Binding-site contacts:
Ligand atom O1B contacts residue LYS119 of chain 1.A at 3.5 Å.
Ligand atom O2 contacts residue GLY113 of chain 1.A at 3.6 Å (h-bond).
Ligand atom O2' contacts residue SER227 of chain 1.A at 3.7 Å.
Ligand atom O2 contacts residue ILE231 of chain 1.A at 3.7 Å.
Ligand atom O2 contacts residue VAL115 of chain 1.A at 2.9 Å (h-bond).
Ligand atom O20 contacts residue LEU100 of chain 1.A at 3.2 Å.
Ligand atom O1B contacts residue PRO120 of chain 1.A at 3.7 Å.
Ligand atom O3B contacts residue LYS119 of chain 1.A at 3.8 Å.
Ligand atom C22 contacts residue ARG104 of chain 1.A at 3.4 Å.
Ligand atom O2A contacts residue ALA230 of chain 1.A at 3.7 Å.
Ligand atom O4 contacts residue VAL112 of chain 1.A at 3.6 Å.
Ligand atom O3B contacts residue PRO120 of chain 1.A at 3.4 Å.
Ligand atom O2' contacts residue ALA117 of chain 1.A at 3.2 Å.
Ligand atom C4 contacts residue GLY113 of chain 1.A at 3.7 Å.
Ligand atom O5B contacts residue ALA230 of chain 1.A at 3.5 Å.
Ligand atom C22 contacts residue LEU100 of chain 1.A at 3.7 Å (hydrophobic).
Ligand atom O2A contacts residue ARG233 of chain 1.A at 3.3 Å (salt-bridge).
Ligand atom N3 contacts residue GLY113 of chain 1.A at 2.9 Å (h-bond).
Ligand atom C5B contacts residue ALA230 of chain 1.A at 3.5 Å (hydrophobic).
Ligand atom O19 contacts residue ARG104 of chain 1.A at 2.6 Å (salt-bridge).
Ligand atom C20 contacts residue ARG234 of chain 1.A at 3.4 Å.
Ligand atom C6 contacts residue ALA230 of chain 1.A at 3.7 Å (hydrophobic).
Ligand atom O4' contacts residue VAL115 of chain 1.A at 3.4 Å.
Ligand atom O4B contacts residue SER227 of chain 1.A at 3.8 Å.
Ligand atom O20 contacts residue ARG104 of chain 1.A at 3.0 Å (salt-bridge).
Ligand atom O4B contacts residue ALA230 of chain 1.A at 3.4 Å.
Ligand atom C2B contacts residue VAL115 of chain 1.A at 3.8 Å (hydrophobic).
Ligand atom C4 contacts residue ILE231 of chain 1.A at 3.6 Å (hydrophobic).
Ligand atom O2 contacts residue VAL114 of chain 1.A at 3.2 Å.
Ligand atom C2 contacts residue ILE231 of chain 1.A at 3.3 Å (hydrophobic).
Ligand atom O6' contacts residue PHE151 of chain 1.A at 3.8 Å.
Ligand atom O2' contacts residue PRO116 of chain 1.A at 3.2 Å (h-bond).
Ligand atom C1B contacts residue SER227 of chain 1.A at 3.4 Å.
Ligand atom C2 contacts residue GLY113 of chain 1.A at 3.6 Å.
Ligand atom O2B contacts residue LYS119 of chain 1.A at 2.8 Å (salt-bridge).
Ligand atom O4 contacts residue ARG234 of chain 1.A at 3.4 Å.
Ligand atom O2' contacts residue VAL115 of chain 1.A at 2.8 Å (h-bond).
Ligand atom N1 contacts residue ILE231 of chain 1.A at 3.8 Å.
Ligand atom O4 contacts residue GLY113 of chain 1.A at 3.7 Å.
Ligand atom N3 contacts residue ILE231 of chain 1.A at 3.2 Å.

Sequence of chain 1.A:
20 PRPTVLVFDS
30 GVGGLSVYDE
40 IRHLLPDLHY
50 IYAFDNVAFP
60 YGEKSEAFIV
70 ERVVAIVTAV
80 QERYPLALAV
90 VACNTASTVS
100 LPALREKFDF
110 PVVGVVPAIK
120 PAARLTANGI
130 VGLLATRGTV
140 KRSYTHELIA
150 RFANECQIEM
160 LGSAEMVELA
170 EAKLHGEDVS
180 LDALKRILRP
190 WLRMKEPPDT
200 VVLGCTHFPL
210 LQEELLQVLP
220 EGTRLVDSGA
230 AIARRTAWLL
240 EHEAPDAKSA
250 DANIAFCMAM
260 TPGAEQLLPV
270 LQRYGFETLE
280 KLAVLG

A protein and the small-molecule ligand that binds it are described below.
Small molecule (SMILES): CC(=O)N[C@H]1[C@@H](O[P](=O)(O)O[P](=O)(O)OC[C@H]2O[C@@H](n3ccc(=O)[nH]c3=O)[C@H](O)[C@@H]2O)O[C@H](CO)[C@@H](O)[C@@H]1O[C@H](C)C(=O)N[C@@H](C)C(=O)O